Binding-site contacts:
Ligand atom C contacts residue MET49 of chain 1.B at 3.7 Å (hydrophobic).
Ligand atom C2 contacts residue ARG188 of chain 1.B at 3.5 Å.
Ligand atom N2 contacts residue SER144 of chain 1.B at 3.8 Å.
Ligand atom C10 contacts residue HIS163 of chain 1.B at 3.3 Å.
Ligand atom O1 contacts residue ASN142 of chain 1.B at 3.9 Å.
Ligand atom C13 contacts residue PHE140 of chain 1.B at 3.8 Å (hydrophobic).
Ligand atom C19 contacts residue HIS164 of chain 1.B at 3.4 Å.
Ligand atom C11 contacts residue GLU166 of chain 1.B at 3.6 Å.
Ligand atom C12 contacts residue GLU166 of chain 1.B at 3.8 Å.
Ligand atom C8 contacts residue MET165 of chain 1.B at 3.9 Å (hydrophobic).
Ligand atom O contacts residue GLN189 of chain 1.B at 3.1 Å (h-bond).
Ligand atom C10 contacts residue CYS145 of chain 1.B at 3.6 Å (hydrophobic).
Ligand atom O2 contacts residue MET165 of chain 1.B at 3.4 Å.
Ligand atom C1 contacts residue MET165 of chain 1.B at 3.7 Å (hydrophobic).
Ligand atom CL contacts residue ASP187 of chain 1.B at 3.4 Å.
Ligand atom C13 contacts residue ASN142 of chain 1.B at 3.8 Å.
Ligand atom N2 contacts residue HIS163 of chain 1.B at 2.6 Å (h-bond).
Ligand atom C contacts residue MET165 of chain 1.B at 3.5 Å (hydrophobic).
Ligand atom C7 contacts residue CYS145 of chain 1.B at 3.7 Å (hydrophobic).
Ligand atom CL contacts residue HIS41 of chain 1.B at 3.4 Å.
Ligand atom C11 contacts residue HIS163 of chain 1.B at 3.7 Å.
Ligand atom N2 contacts residue GLU166 of chain 1.B at 3.8 Å.
Ligand atom C2 contacts residue MET49 of chain 1.B at 3.7 Å (hydrophobic).
Ligand atom O2 contacts residue GLU166 of chain 1.B at 2.9 Å (salt-bridge).
Ligand atom C1 contacts residue MET49 of chain 1.B at 3.5 Å (hydrophobic).
Ligand atom CL contacts residue HIS164 of chain 1.B at 3.6 Å.
Ligand atom C4 contacts residue GLN189 of chain 1.B at 3.5 Å.
Ligand atom C13 contacts residue GLU166 of chain 1.B at 3.7 Å.
Ligand atom C10 contacts residue GLU166 of chain 1.B at 3.7 Å.
Ligand atom O1 contacts residue CYS145 of chain 1.B at 3.3 Å (h-bond).
Ligand atom C8 contacts residue GLU166 of chain 1.B at 3.9 Å.
Ligand atom C13 contacts residue LEU141 of chain 1.B at 3.8 Å (hydrophobic).
Ligand atom C14 contacts residue ASN142 of chain 1.B at 3.9 Å.
Ligand atom C19 contacts residue MET165 of chain 1.B at 3.5 Å (hydrophobic).
Ligand atom C11 contacts residue LEU141 of chain 1.B at 3.8 Å (hydrophobic).
Ligand atom C1 contacts residue ARG188 of chain 1.B at 3.6 Å.
Ligand atom C10 contacts residue MET165 of chain 1.B at 3.7 Å (hydrophobic).
Ligand atom C2 contacts residue GLN189 of chain 1.B at 3.7 Å.
Ligand atom CL contacts residue MET165 of chain 1.B at 3.7 Å.
Ligand atom C11 contacts residue PHE140 of chain 1.B at 3.7 Å (hydrophobic).

Sequence of chain 1.A:
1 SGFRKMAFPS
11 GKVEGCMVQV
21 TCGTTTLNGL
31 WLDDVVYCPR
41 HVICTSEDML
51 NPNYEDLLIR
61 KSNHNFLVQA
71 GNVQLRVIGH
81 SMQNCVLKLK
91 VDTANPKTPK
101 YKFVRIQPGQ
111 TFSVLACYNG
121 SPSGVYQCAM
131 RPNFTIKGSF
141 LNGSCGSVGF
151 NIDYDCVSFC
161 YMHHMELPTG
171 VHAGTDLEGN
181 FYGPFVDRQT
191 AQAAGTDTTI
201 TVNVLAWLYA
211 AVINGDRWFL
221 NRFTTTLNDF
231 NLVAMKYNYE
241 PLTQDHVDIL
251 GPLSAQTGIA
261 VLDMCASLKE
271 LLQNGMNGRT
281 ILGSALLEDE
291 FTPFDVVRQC

Sequence of chain 1.B:
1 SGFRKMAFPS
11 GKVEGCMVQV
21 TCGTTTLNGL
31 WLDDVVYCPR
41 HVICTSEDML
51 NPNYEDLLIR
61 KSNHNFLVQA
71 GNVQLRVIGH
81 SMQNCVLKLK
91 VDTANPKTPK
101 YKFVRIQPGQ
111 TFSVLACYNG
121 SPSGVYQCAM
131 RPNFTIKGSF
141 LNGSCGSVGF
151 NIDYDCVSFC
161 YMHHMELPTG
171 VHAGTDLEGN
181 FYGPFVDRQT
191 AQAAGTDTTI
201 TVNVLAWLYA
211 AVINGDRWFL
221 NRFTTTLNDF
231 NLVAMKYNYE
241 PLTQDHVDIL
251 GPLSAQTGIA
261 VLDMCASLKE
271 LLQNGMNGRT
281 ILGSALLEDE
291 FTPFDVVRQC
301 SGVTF

This protein binds this small molecule.
Small molecule (SMILES): O=C1N[C@]2(CCOc3ccc(Cl)cc32)C(=O)N1c1cncc2ccccc12